Binding-site contacts:
Ligand atom C4 contacts residue ASN23 of chain 1.E at 4.2 Å.
Ligand atom O6 contacts residue SER25 of chain 1.E at 4.4 Å.
Ligand atom O5 contacts residue SER25 of chain 1.E at 3.6 Å.
Ligand atom C1 contacts residue SER25 of chain 1.E at 3.8 Å.
Ligand atom N2 contacts residue ASN23 of chain 1.E at 2.9 Å (h-bond).
Ligand atom C8 contacts residue ASN23 of chain 1.E at 3.5 Å.
Ligand atom C7 contacts residue ASN23 of chain 1.E at 3.5 Å.
Ligand atom C6 contacts residue SER25 of chain 1.E at 4.5 Å.
Ligand atom C5 contacts residue SER25 of chain 1.E at 4.0 Å.
Ligand atom C2 contacts residue ASN23 of chain 1.E at 2.5 Å.
Ligand atom C3 contacts residue ASN23 of chain 1.E at 3.8 Å.
Ligand atom O7 contacts residue ASN23 of chain 1.E at 4.4 Å.
Ligand atom O6 contacts residue GLN26 of chain 1.E at 4.4 Å.
Ligand atom C1 contacts residue ASN23 of chain 1.E at 1.4 Å.
Ligand atom C5 contacts residue ASN23 of chain 1.E at 3.7 Å.
Ligand atom O5 contacts residue ASN23 of chain 1.E at 2.4 Å (h-bond).

The small molecule below binds the protein below.
Small molecule (SMILES): CC(=O)N[C@@H]1[C@@H](O)[C@H](O)[C@@H](CO)O[C@H]1O

Sequence of chain 1.E:
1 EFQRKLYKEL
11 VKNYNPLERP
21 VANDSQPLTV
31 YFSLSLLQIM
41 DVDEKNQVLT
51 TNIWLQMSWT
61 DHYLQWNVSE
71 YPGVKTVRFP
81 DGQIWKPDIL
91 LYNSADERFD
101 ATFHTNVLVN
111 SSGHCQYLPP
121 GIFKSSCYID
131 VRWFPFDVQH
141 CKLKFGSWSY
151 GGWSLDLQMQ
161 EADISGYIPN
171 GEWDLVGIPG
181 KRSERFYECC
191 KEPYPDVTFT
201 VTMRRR